A protein and the small-molecule ligand that binds it are described below.
Small molecule (SMILES): CCCCC[C@@H]1O[C@@H]1CCCCCCCCCCC(=O)O

Binding-site contacts:
Ligand atom C5 contacts residue ILE34 of chain 1.B at 4.0 Å (hydrophobic).
Ligand atom C17 contacts residue CYS71 of chain 1.B at 4.0 Å (hydrophobic).
Ligand atom C10 contacts residue VAL49 of chain 1.B at 3.7 Å (hydrophobic).
Ligand atom C9 contacts residue PHE85 of chain 1.B at 3.5 Å (hydrophobic).
Ligand atom C7 contacts residue TYR136 of chain 1.B at 4.0 Å (hydrophobic).
Ligand atom C2 contacts residue PHE43 of chain 1.B at 4.0 Å (hydrophobic).
Ligand atom C8 contacts residue PRO137 of chain 1.B at 4.0 Å (hydrophobic).
Ligand atom C10 contacts residue PHE85 of chain 1.B at 4.0 Å (hydrophobic).
Ligand atom C12 contacts residue PRO32 of chain 1.B at 4.0 Å (hydrophobic).
Ligand atom C18 contacts residue LEU131 of chain 1.B at 4.1 Å (hydrophobic).
Ligand atom C11 contacts residue TYR105 of chain 1.B at 3.9 Å (hydrophobic).
Ligand atom C12 contacts residue PHE51 of chain 1.B at 4.0 Å (hydrophobic).
Ligand atom C18 contacts residue CYS71 of chain 1.B at 3.8 Å (hydrophobic).
Ligand atom O1 contacts residue PHE43 of chain 1.B at 4.0 Å.
Ligand atom C16 contacts residue PHE51 of chain 1.B at 3.8 Å (hydrophobic).
Ligand atom C8 contacts residue TYR136 of chain 1.B at 3.6 Å (hydrophobic).
Ligand atom O3 contacts residue ASN53 of chain 1.B at 4.0 Å.
Ligand atom C16 contacts residue GLU23 of chain 1.B at 3.4 Å.
Ligand atom C1 contacts residue PHE43 of chain 1.B at 4.0 Å (hydrophobic).
Ligand atom C13 contacts residue ASN53 of chain 1.B at 3.6 Å.
Ligand atom C18 contacts residue ALA87 of chain 1.B at 4.0 Å (hydrophobic).
Ligand atom C6 contacts residue PHE43 of chain 1.B at 3.9 Å (hydrophobic).
Ligand atom C18 contacts residue TYR89 of chain 1.B at 3.4 Å (hydrophobic).
Ligand atom C15 contacts residue ASN53 of chain 1.B at 3.5 Å.
Ligand atom C6 contacts residue TYR136 of chain 1.B at 3.1 Å (hydrophobic).
Ligand atom O1 contacts residue LEU41 of chain 1.B at 3.9 Å.
Ligand atom C18 contacts residue PHE51 of chain 1.B at 4.1 Å (hydrophobic).
Ligand atom C16 contacts residue TYR142 of chain 1.B at 3.5 Å (hydrophobic).
Ligand atom C13 contacts residue PHE51 of chain 1.B at 3.7 Å (hydrophobic).
Ligand atom C15 contacts residue PHE51 of chain 1.B at 4.0 Å (hydrophobic).
Ligand atom C14 contacts residue ASN53 of chain 1.B at 4.0 Å.
Ligand atom C17 contacts residue TYR105 of chain 1.B at 3.6 Å (hydrophobic).
Ligand atom C9 contacts residue VAL49 of chain 1.B at 3.8 Å (hydrophobic).
Ligand atom O3 contacts residue PRO32 of chain 1.B at 3.9 Å.
Ligand atom C15 contacts residue GLU23 of chain 1.B at 3.2 Å.
Ligand atom C7 contacts residue PRO32 of chain 1.B at 3.6 Å (hydrophobic).
Ligand atom C4 contacts residue PHE43 of chain 1.B at 3.8 Å (hydrophobic).
Ligand atom C15 contacts residue LEU140 of chain 1.B at 3.9 Å (hydrophobic).
Ligand atom C16 contacts residue LEU140 of chain 1.B at 4.0 Å (hydrophobic).
Ligand atom C18 contacts residue TYR105 of chain 1.B at 3.9 Å (hydrophobic).

Sequence of chain 1.B:
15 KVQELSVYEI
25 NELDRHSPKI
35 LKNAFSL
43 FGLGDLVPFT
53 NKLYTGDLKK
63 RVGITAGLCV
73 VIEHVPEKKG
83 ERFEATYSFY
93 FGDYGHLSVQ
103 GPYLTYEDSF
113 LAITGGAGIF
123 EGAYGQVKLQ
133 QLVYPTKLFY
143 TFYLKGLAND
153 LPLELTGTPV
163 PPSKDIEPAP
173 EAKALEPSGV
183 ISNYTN